Sequence of chain 1.C:
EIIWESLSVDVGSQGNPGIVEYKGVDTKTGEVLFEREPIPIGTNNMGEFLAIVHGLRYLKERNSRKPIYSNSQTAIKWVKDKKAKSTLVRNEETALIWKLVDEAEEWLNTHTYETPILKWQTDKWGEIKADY

The small molecule below binds the protein below.
Small molecule (SMILES): Cc1cn([C@H]2C[C@H](O[P](=O)(O)OC[C@H]3O[C@@H](n4cnc5c(=O)nc(N)[nH]c54)C[C@@H]3O[P](=O)(O)OC[C@H]3O[C@@H](n4cc(C)c(=O)[nH]c4=O)C[C@@H]3O[P](=O)(O)OC[C@H]3O[C@@H](n4ccc(N)nc4=O)C[C@@H]3O[P](=O)(O)OC[C@H]3O[C@@H](n4cnc5c(=O)nc(N)[nH]c54)C[C@@H]3O)[C@@H](CO[P](=O)(O)O[C@H]3C[C@H](n4cnc5c(N)ncnc54)O[C@@H]3CO)O2)c([SeH])nc1=O

Binding-site contacts:
Ligand atom O4' contacts residue ASN51 of chain 1.C at 3.2 Å (h-bond).
Ligand atom N3 contacts residue A4 of chain 1.A at 2.8 Å (h-bond).
Ligand atom O4' contacts residue ASN23 of chain 1.C at 3.1 Å (h-bond).
Ligand atom N1 contacts residue C5 of chain 1.A at 2.9 Å (h-bond).
Ligand atom O3' contacts residue LYS84 of chain 1.C at 3.3 Å.
Ligand atom OP1 contacts residue SER93 of chain 1.C at 2.6 Å (h-bond).
Ligand atom N1 contacts residue C2 of chain 1.A at 2.9 Å (h-bond).
Ligand atom O6 contacts residue C2 of chain 1.A at 2.9 Å (h-bond).
Ligand atom O5' contacts residue ASN52 of chain 1.C at 3.0 Å (h-bond).
Ligand atom O2 contacts residue G3 of chain 1.A at 2.8 Å (h-bond).
Ligand atom O2 contacts residue ASN52 of chain 1.C at 3.1 Å (h-bond).
Ligand atom N3 contacts residue ASN23 of chain 1.C at 3.0 Å (h-bond).
Ligand atom OP1 contacts residue THR50 of chain 1.C at 2.6 Å (h-bond).
Ligand atom O4 contacts residue A6 of chain 1.A at 2.9 Å (h-bond).
Ligand atom O2 contacts residue ASN51 of chain 1.C at 3.2 Å (h-bond).
Ligand atom O6 contacts residue C5 of chain 1.A at 3.0 Å (h-bond).
Ligand atom C1' contacts residue ASN51 of chain 1.C at 3.4 Å.
Ligand atom OP2 contacts residue THR94 of chain 1.C at 2.7 Å (h-bond).
Ligand atom N2 contacts residue ASN23 of chain 1.C at 3.3 Å (h-bond).
Ligand atom N2 contacts residue C2 of chain 1.A at 2.8 Å (h-bond).
Ligand atom N3 contacts residue G3 of chain 1.A at 2.9 Å (h-bond).
Ligand atom O4' contacts residue ASN52 of chain 1.C at 3.0 Å (h-bond).
Ligand atom N2 contacts residue G3 of chain 1.A at 3.3 Å (h-bond).
Ligand atom C2 contacts residue G3 of chain 1.A at 3.3 Å.
Ligand atom N3 contacts residue A6 of chain 1.A at 2.9 Å (h-bond).
Ligand atom N1 contacts residue A6 of chain 1.A at 3.4 Å.
Ligand atom N2 contacts residue A6 of chain 1.A at 3.4 Å (h-bond).
Ligand atom O2 contacts residue A4 of chain 1.A at 3.3 Å.
Ligand atom C4' contacts residue ASN52 of chain 1.C at 3.4 Å.
Ligand atom O4 contacts residue A4 of chain 1.A at 3.0 Å (h-bond).
Ligand atom OP1 contacts residue LYS92 of chain 1.C at 3.3 Å.
Ligand atom N4 contacts residue G3 of chain 1.A at 3.0 Å (h-bond).
Ligand atom N2 contacts residue ASN51 of chain 1.C at 3.2 Å (h-bond).
Ligand atom C6 contacts residue A6 of chain 1.A at 3.3 Å.
Ligand atom O3' contacts residue THR50 of chain 1.C at 3.4 Å.
Ligand atom C2 contacts residue A6 of chain 1.A at 3.2 Å.
Ligand atom N3 contacts residue A4 of chain 1.A at 3.4 Å (h-bond).
Ligand atom OP1 contacts residue TRP85 of chain 1.C at 2.8 Å (h-bond).
Ligand atom N2 contacts residue C5 of chain 1.A at 2.8 Å (h-bond).
Ligand atom O2 contacts residue THR81 of chain 1.C at 3.3 Å (h-bond).